Binding-site contacts:
Ligand atom O9 contacts residue TYR92 of chain 2.A at 2.5 Å (h-bond).
Ligand atom O1A contacts residue SER134 of chain 2.A at 3.6 Å.
Ligand atom O1B contacts residue SER133 of chain 2.A at 3.6 Å.
Ligand atom C11 contacts residue VAL132 of chain 2.A at 4.0 Å (hydrophobic).
Ligand atom O8 contacts residue LEU223 of chain 2.A at 3.4 Å.
Ligand atom O4 contacts residue LEU223 of chain 2.A at 3.5 Å.
Ligand atom C9 contacts residue HIS180 of chain 2.A at 4.2 Å.
Ligand atom O9 contacts residue GLU187 of chain 2.A at 2.9 Å (salt-bridge).
Ligand atom C1 contacts residue SER133 of chain 2.A at 3.7 Å.
Ligand atom O1A contacts residue LEU223 of chain 2.A at 3.6 Å.
Ligand atom C7 contacts residue TRP150 of chain 2.A at 3.8 Å (hydrophobic).
Ligand atom C11 contacts residue GLY131 of chain 2.A at 4.0 Å.
Ligand atom C11 contacts residue TRP150 of chain 2.A at 3.7 Å (hydrophobic).
Ligand atom O3 contacts residue GLY222 of chain 2.A at 3.5 Å (h-bond).
Ligand atom C11 contacts residue ILE152 of chain 2.A at 4.0 Å (hydrophobic).
Ligand atom O8 contacts residue TYR92 of chain 2.A at 3.0 Å (h-bond).
Ligand atom O9 contacts residue TRP150 of chain 2.A at 4.0 Å.
Ligand atom C8 contacts residue TYR92 of chain 2.A at 4.0 Å (hydrophobic).
Ligand atom C10 contacts residue SER130 of chain 2.A at 4.1 Å.
Ligand atom O10 contacts residue LEU191 of chain 2.A at 3.5 Å.
Ligand atom C9 contacts residue GLU187 of chain 2.A at 3.0 Å.
Ligand atom N5 contacts residue VAL132 of chain 2.A at 2.9 Å (h-bond).
Ligand atom C4 contacts residue VAL132 of chain 2.A at 3.7 Å (hydrophobic).
Ligand atom C1 contacts residue SER134 of chain 2.A at 3.6 Å.
Ligand atom O2 contacts residue LYS219 of chain 2.A at 4.2 Å.
Ligand atom C10 contacts residue TRP150 of chain 2.A at 3.9 Å (hydrophobic).
Ligand atom C9 contacts residue SER225 of chain 2.A at 3.8 Å.
Ligand atom C11 contacts residue SER130 of chain 2.A at 3.1 Å.
Ligand atom O1A contacts residue SER133 of chain 2.A at 2.8 Å (h-bond).
Ligand atom O4 contacts residue VAL132 of chain 2.A at 4.1 Å.
Ligand atom O9 contacts residue SER225 of chain 2.A at 3.1 Å (h-bond).
Ligand atom O1B contacts residue SER134 of chain 2.A at 2.8 Å (h-bond).
Ligand atom C10 contacts residue VAL132 of chain 2.A at 4.0 Å (hydrophobic).
Ligand atom O8 contacts residue TRP150 of chain 2.A at 4.0 Å.
Ligand atom C5 contacts residue VAL132 of chain 2.A at 3.8 Å (hydrophobic).
Ligand atom O9 contacts residue HIS180 of chain 2.A at 3.1 Å (h-bond).
Ligand atom O7 contacts residue ARG190 of chain 2.A at 3.0 Å (salt-bridge).
Ligand atom N5 contacts residue TRP150 of chain 2.A at 3.9 Å.
Ligand atom O4 contacts residue GLY222 of chain 2.A at 3.5 Å (h-bond).
Ligand atom C9 contacts residue TYR92 of chain 2.A at 3.7 Å (hydrophobic).

Sequence of chain 2.A:
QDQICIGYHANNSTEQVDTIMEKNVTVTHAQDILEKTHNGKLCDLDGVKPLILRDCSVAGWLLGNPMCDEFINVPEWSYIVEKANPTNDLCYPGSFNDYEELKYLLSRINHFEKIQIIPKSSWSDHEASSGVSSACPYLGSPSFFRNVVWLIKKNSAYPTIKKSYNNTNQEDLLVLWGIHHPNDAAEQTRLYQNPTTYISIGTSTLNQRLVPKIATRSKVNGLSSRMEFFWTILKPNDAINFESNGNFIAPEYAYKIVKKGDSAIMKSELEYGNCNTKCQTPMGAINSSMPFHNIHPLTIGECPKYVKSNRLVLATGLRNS

This protein binds this small molecule.
Small molecule (SMILES): CC(=O)N[C@H]1[C@H]([C@H](O)[C@H](O)CO)O[C@@](OC[C@H]2O[C@@H](O)[C@H](O)[C@@H](O)[C@H]2O)(C(=O)O)C[C@@H]1O